A small-molecule ligand and the protein it binds are described below.
Small molecule (SMILES): CC(=O)N[C@@H]1[C@@H](O)[C@H](O)[C@@H](CO)O[C@H]1O

Sequence of chain 4.A:
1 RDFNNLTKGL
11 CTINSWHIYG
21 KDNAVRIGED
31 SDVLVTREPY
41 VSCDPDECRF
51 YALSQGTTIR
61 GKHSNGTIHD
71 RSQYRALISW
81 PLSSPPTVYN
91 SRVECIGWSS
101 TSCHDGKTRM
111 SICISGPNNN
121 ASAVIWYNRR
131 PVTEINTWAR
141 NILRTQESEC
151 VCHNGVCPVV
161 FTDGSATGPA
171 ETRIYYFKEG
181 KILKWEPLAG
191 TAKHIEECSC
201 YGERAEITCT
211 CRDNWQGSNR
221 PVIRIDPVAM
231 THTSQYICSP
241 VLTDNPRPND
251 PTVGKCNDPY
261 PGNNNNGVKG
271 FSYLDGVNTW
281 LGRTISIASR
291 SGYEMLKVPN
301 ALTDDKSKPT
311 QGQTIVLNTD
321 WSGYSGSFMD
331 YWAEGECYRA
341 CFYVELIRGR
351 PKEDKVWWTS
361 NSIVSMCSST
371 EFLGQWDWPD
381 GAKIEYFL

Binding-site contacts:
Ligand atom C1 contacts residue TRP357 of chain 4.A at 3.7 Å (hydrophobic).
Ligand atom O5 contacts residue ASN65 of chain 4.A at 2.3 Å (h-bond).
Ligand atom C7 contacts residue TRP357 of chain 4.A at 3.8 Å (hydrophobic).
Ligand atom C8 contacts residue TRP357 of chain 4.A at 3.3 Å (hydrophobic).
Ligand atom C5 contacts residue ASN65 of chain 4.A at 3.7 Å.
Ligand atom C1 contacts residue ASN65 of chain 4.A at 1.4 Å.
Ligand atom C4 contacts residue ASN65 of chain 4.A at 4.3 Å.
Ligand atom C7 contacts residue ASN65 of chain 4.A at 3.2 Å.
Ligand atom O5 contacts residue TRP357 of chain 4.A at 4.2 Å.
Ligand atom C2 contacts residue ASN65 of chain 4.A at 2.5 Å.
Ligand atom C5 contacts residue TRP357 of chain 4.A at 3.9 Å (hydrophobic).
Ligand atom C3 contacts residue TRP357 of chain 4.A at 3.6 Å (hydrophobic).
Ligand atom C2 contacts residue TRP357 of chain 4.A at 4.0 Å (hydrophobic).
Ligand atom O3 contacts residue TRP357 of chain 4.A at 4.2 Å.
Ligand atom O7 contacts residue ASN65 of chain 4.A at 3.2 Å (h-bond).
Ligand atom C3 contacts residue ASN65 of chain 4.A at 3.9 Å.
Ligand atom C4 contacts residue TRP357 of chain 4.A at 4.4 Å (hydrophobic).
Ligand atom N2 contacts residue TRP357 of chain 4.A at 3.1 Å (h-bond).
Ligand atom N2 contacts residue ASN65 of chain 4.A at 3.0 Å (h-bond).
Ligand atom O4 contacts residue TRP357 of chain 4.A at 4.4 Å.
Ligand atom C8 contacts residue ASN65 of chain 4.A at 4.4 Å.